Sequence of chain 1.B:
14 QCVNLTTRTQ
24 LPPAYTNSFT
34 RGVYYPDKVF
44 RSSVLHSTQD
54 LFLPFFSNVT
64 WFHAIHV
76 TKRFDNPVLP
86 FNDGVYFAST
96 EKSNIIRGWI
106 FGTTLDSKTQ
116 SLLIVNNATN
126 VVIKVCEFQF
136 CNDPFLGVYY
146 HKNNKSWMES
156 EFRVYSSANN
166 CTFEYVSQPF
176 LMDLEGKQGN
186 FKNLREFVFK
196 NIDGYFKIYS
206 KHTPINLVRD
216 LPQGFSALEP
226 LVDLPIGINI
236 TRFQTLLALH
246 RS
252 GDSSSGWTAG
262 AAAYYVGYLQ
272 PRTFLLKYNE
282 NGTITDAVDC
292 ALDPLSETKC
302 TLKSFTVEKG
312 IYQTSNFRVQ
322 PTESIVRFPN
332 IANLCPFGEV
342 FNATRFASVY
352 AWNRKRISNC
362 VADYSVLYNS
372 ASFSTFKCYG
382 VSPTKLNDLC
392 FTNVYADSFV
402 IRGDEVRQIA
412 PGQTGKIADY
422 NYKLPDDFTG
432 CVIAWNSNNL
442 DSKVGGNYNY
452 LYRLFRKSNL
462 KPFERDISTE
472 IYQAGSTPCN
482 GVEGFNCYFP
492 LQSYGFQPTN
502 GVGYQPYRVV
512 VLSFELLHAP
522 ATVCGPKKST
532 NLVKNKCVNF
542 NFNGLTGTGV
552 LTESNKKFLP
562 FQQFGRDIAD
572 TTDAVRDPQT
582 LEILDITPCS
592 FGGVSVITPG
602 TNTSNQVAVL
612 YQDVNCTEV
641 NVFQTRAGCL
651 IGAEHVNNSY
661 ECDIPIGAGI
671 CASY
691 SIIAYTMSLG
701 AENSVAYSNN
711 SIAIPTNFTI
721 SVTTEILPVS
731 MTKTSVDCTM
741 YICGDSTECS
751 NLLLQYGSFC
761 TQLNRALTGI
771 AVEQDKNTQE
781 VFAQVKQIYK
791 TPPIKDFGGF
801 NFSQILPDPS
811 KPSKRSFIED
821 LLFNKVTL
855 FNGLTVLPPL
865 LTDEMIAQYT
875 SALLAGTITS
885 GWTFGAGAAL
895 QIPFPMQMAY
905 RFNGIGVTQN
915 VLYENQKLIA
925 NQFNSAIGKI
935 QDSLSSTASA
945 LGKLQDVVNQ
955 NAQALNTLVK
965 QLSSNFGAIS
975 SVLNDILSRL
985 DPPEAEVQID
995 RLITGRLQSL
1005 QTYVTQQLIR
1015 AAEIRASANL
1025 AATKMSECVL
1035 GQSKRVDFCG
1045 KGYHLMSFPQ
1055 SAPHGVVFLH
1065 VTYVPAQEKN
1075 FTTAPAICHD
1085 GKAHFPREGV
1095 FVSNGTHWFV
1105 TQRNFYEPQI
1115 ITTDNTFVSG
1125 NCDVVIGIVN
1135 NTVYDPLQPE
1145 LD

Binding-site contacts:
Ligand atom C8 contacts residue ASN709 of chain 1.A at 4.4 Å.
Ligand atom C1 contacts residue ASN709 of chain 1.A at 1.4 Å.
Ligand atom C5 contacts residue ASN709 of chain 1.A at 3.7 Å.
Ligand atom C7 contacts residue ASN709 of chain 1.A at 3.2 Å.
Ligand atom N2 contacts residue ASN709 of chain 1.A at 2.9 Å (h-bond).
Ligand atom C2 contacts residue ASN709 of chain 1.A at 2.5 Å.
Ligand atom O5 contacts residue ASP796 of chain 1.B at 4.3 Å.
Ligand atom C8 contacts residue GLY1131 of chain 1.A at 3.7 Å.
Ligand atom O5 contacts residue ASN709 of chain 1.A at 2.4 Å (h-bond).
Ligand atom O7 contacts residue ASN709 of chain 1.A at 3.1 Å (h-bond).
Ligand atom C4 contacts residue ASN709 of chain 1.A at 4.2 Å.
Ligand atom C3 contacts residue ASN709 of chain 1.A at 3.8 Å.

Sequence of chain 1.A:
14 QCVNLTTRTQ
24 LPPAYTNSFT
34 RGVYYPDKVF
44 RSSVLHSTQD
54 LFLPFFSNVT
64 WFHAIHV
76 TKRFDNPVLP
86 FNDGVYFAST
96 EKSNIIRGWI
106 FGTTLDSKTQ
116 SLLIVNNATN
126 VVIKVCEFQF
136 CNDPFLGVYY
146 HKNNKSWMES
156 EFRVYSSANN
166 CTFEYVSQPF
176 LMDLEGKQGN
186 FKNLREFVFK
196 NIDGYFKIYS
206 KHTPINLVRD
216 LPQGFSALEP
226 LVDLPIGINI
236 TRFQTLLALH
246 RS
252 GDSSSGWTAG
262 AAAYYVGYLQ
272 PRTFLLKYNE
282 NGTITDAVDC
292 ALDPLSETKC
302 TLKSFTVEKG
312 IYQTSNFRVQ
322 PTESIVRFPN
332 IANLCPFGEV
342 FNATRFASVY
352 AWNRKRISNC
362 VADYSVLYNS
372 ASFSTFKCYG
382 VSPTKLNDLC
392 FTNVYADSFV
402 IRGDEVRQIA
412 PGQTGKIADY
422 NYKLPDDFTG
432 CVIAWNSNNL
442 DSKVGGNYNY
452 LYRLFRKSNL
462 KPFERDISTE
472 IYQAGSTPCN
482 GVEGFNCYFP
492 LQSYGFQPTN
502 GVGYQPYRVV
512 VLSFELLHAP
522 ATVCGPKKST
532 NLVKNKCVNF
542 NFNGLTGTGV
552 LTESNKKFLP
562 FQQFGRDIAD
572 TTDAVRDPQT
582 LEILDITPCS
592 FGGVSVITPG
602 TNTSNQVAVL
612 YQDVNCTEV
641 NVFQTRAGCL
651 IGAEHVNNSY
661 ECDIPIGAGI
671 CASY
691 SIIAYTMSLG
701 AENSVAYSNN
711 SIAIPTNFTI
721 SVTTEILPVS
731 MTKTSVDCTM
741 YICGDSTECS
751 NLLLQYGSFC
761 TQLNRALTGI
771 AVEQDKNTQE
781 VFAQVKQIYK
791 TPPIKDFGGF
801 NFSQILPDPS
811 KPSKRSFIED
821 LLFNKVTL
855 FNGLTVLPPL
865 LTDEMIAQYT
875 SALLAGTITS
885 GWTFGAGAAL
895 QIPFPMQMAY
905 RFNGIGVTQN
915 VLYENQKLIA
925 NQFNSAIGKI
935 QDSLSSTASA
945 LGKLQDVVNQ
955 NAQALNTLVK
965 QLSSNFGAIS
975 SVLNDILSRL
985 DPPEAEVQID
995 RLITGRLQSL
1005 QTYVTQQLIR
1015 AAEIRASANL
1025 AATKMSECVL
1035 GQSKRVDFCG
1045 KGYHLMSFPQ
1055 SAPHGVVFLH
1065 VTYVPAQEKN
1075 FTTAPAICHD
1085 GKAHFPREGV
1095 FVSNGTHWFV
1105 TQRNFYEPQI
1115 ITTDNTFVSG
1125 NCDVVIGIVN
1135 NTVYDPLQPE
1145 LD

This protein binds this small molecule.
Small molecule (SMILES): CC(=O)N[C@@H]1[C@@H](O)[C@H](O)[C@@H](CO)O[C@H]1O